The protein below binds the small molecule below.
Small molecule (SMILES): NC(=O)c1ccc(SC(F)(F)F)cc1

Sequence of chain 1.B:
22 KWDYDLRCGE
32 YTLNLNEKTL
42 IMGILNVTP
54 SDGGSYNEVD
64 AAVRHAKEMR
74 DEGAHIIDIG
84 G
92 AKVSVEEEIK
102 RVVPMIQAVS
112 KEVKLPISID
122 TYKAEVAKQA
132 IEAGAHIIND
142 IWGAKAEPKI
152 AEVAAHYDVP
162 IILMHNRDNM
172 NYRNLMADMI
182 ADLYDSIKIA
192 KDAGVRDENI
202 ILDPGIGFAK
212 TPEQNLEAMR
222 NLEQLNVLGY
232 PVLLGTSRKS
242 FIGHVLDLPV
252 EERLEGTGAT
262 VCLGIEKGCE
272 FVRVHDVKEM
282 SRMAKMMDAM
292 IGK

Binding-site contacts:
Ligand atom S contacts residue GLU280 of chain 2.B at 3.9 Å.
Ligand atom C07 contacts residue 2O81 of chain 2.O at 1.1 Å.
Ligand atom C02 contacts residue GLU280 of chain 2.B at 4.2 Å.
Ligand atom F02 contacts residue MET284 of chain 1.B at 3.8 Å.
Ligand atom C03 contacts residue 2O81 of chain 2.O at 1.7 Å.
Ligand atom F contacts residue 2O81 of chain 2.O at 1.6 Å.
Ligand atom N contacts residue 2O81 of chain 2.O at 0.6 Å (h-bond).
Ligand atom C01 contacts residue LEU255 of chain 1.B at 4.0 Å (hydrophobic).
Ligand atom C05 contacts residue 2O81 of chain 2.O at 0.8 Å.
Ligand atom C02 contacts residue LEU255 of chain 2.B at 4.2 Å (hydrophobic).
Ligand atom F02 contacts residue LEU255 of chain 2.B at 4.2 Å.
Ligand atom F01 contacts residue MET284 of chain 1.B at 3.5 Å.
Ligand atom S contacts residue LEU255 of chain 2.B at 3.7 Å.
Ligand atom O contacts residue GLU280 of chain 1.B at 3.6 Å.
Ligand atom F01 contacts residue 2O81 of chain 2.O at 1.3 Å.
Ligand atom C01 contacts residue 2O81 of chain 2.O at 0.8 Å.
Ligand atom C05 contacts residue GLU256 of chain 2.B at 4.1 Å.
Ligand atom C06 contacts residue 2O81 of chain 2.O at 0.8 Å.
Ligand atom C04 contacts residue LEU255 of chain 2.B at 3.9 Å (hydrophobic).
Ligand atom C02 contacts residue 2O81 of chain 2.O at 0.9 Å.
Ligand atom C02 contacts residue GLU256 of chain 1.B at 4.0 Å.
Ligand atom F01 contacts residue LEU255 of chain 1.B at 3.1 Å.
Ligand atom F01 contacts residue GLU280 of chain 1.B at 4.1 Å.
Ligand atom F02 contacts residue MET284 of chain 2.B at 3.1 Å.
Ligand atom F contacts residue GLU256 of chain 2.B at 3.5 Å.
Ligand atom C01 contacts residue GLU256 of chain 1.B at 3.6 Å.
Ligand atom C contacts residue 2O81 of chain 2.O at 0.8 Å.
Ligand atom C contacts residue GLU256 of chain 2.B at 4.2 Å.
Ligand atom O contacts residue 2O81 of chain 2.O at 2.6 Å (h-bond).
Ligand atom F contacts residue LEU255 of chain 2.B at 3.2 Å.
Ligand atom C04 contacts residue MET284 of chain 2.B at 4.2 Å (hydrophobic).
Ligand atom F02 contacts residue 2O81 of chain 2.O at 0.9 Å.
Ligand atom F01 contacts residue GLU256 of chain 2.B at 4.1 Å.
Ligand atom S contacts residue GLU256 of chain 1.B at 3.6 Å.
Ligand atom C05 contacts residue LEU255 of chain 2.B at 3.9 Å (hydrophobic).
Ligand atom C04 contacts residue MET284 of chain 1.B at 4.1 Å (hydrophobic).
Ligand atom C04 contacts residue 2O81 of chain 2.O at 0.5 Å.
Ligand atom C04 contacts residue LEU255 of chain 1.B at 4.2 Å (hydrophobic).
Ligand atom C06 contacts residue LEU255 of chain 1.B at 3.9 Å (hydrophobic).
Ligand atom S contacts residue 2O81 of chain 2.O at 1.4 Å.

Sequence of chain 2.B:
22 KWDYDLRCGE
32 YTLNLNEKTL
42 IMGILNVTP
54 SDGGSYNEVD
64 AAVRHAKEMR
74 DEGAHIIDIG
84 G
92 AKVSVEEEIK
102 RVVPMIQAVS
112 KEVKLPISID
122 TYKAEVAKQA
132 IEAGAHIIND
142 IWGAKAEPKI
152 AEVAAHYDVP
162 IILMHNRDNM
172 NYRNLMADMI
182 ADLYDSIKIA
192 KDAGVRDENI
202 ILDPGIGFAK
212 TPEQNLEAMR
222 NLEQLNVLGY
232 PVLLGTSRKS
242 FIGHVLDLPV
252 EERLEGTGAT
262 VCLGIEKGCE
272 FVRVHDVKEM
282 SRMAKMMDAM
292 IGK